Sequence of chain 1.A:
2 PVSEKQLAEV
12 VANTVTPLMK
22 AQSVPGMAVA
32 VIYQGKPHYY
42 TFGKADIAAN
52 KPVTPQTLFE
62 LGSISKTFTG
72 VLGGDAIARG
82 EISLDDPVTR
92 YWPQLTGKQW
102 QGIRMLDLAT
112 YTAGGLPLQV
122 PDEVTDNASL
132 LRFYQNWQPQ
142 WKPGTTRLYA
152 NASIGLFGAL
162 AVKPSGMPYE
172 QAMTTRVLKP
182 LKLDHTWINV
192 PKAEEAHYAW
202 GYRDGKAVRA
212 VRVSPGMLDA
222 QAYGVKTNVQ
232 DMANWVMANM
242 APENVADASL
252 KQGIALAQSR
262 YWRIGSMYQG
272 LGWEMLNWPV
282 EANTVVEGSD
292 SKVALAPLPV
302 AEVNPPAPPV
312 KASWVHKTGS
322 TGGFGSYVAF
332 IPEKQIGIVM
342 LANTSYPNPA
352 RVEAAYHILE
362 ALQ

Binding-site contacts:
Ligand atom C7 contacts residue SER64 of chain 1.A at 1.4 Å.
Ligand atom C7 contacts residue SER321 of chain 1.A at 4.0 Å.
Ligand atom C61 contacts residue SER64 of chain 1.A at 3.7 Å.
Ligand atom C64 contacts residue SER321 of chain 1.A at 3.8 Å.
Ligand atom N4 contacts residue TYR150 of chain 1.A at 4.2 Å.
Ligand atom C5 contacts residue LYS67 of chain 1.A at 3.9 Å.
Ligand atom O8 contacts residue SER321 of chain 1.A at 2.9 Å (h-bond).
Ligand atom C69 contacts residue THR322 of chain 1.A at 3.8 Å.
Ligand atom C62 contacts residue SER321 of chain 1.A at 3.7 Å.
Ligand atom O33 contacts residue LEU119 of chain 1.A at 3.6 Å.
Ligand atom N63 contacts residue SER321 of chain 1.A at 3.6 Å.
Ligand atom C5 contacts residue TYR150 of chain 1.A at 4.2 Å (hydrophobic).
Ligand atom N4 contacts residue ASN152 of chain 1.A at 3.5 Å (h-bond).
Ligand atom O8 contacts residue GLY63 of chain 1.A at 4.1 Å.
Ligand atom C31 contacts residue GLN120 of chain 1.A at 3.8 Å.
Ligand atom C6 contacts residue SER64 of chain 1.A at 2.4 Å.
Ligand atom N65 contacts residue SER321 of chain 1.A at 3.6 Å (h-bond).
Ligand atom C70 contacts residue THR322 of chain 1.A at 3.9 Å.
Ligand atom C70 contacts residue GLY323 of chain 1.A at 4.1 Å.
Ligand atom C31 contacts residue LEU119 of chain 1.A at 3.7 Å (hydrophobic).
Ligand atom C66 contacts residue SER321 of chain 1.A at 3.5 Å.
Ligand atom O32 contacts residue LEU119 of chain 1.A at 3.8 Å.
Ligand atom O32 contacts residue ASN152 of chain 1.A at 3.2 Å (h-bond).
Ligand atom C2 contacts residue LEU119 of chain 1.A at 4.0 Å (hydrophobic).
Ligand atom O68 contacts residue THR322 of chain 1.A at 2.8 Å.
Ligand atom C67 contacts residue THR322 of chain 1.A at 3.5 Å.
Ligand atom O33 contacts residue GLN120 of chain 1.A at 2.8 Å (h-bond).
Ligand atom C69 contacts residue GOL1 of chain 1.F at 3.7 Å.
Ligand atom C3 contacts residue LEU119 of chain 1.A at 3.9 Å (hydrophobic).
Ligand atom C69 contacts residue GLY323 of chain 1.A at 3.6 Å.
Ligand atom N4 contacts residue SER64 of chain 1.A at 4.0 Å.
Ligand atom O8 contacts residue GLY320 of chain 1.A at 3.2 Å.
Ligand atom C5 contacts residue SER64 of chain 1.A at 2.6 Å.
Ligand atom C70 contacts residue GOL1 of chain 1.F at 3.4 Å.
Ligand atom C5 contacts residue ASN152 of chain 1.A at 3.6 Å.
Ligand atom O8 contacts residue SER64 of chain 1.A at 2.2 Å (h-bond).
Ligand atom N4 contacts residue LEU119 of chain 1.A at 4.0 Å.
Ligand atom O32 contacts residue GLN120 of chain 1.A at 3.7 Å.
Ligand atom O68 contacts residue GLY323 of chain 1.A at 3.0 Å (h-bond).
Ligand atom C7 contacts residue TYR150 of chain 1.A at 3.9 Å (hydrophobic).

The small molecule below binds the protein below.
Small molecule (SMILES): O=CC1=CN=C(C(=O)O)CS[C@H]1c1cn2c(n1)COCC2